Sequence of chain 1.C:
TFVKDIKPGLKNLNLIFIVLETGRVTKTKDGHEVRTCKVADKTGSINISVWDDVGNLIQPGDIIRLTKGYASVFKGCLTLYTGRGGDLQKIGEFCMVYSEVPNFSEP

A protein and the small-molecule ligand that binds it are described below.
Small molecule (SMILES): Cc1cn([C@H]2C[C@H](O[P](=O)(O)OC[C@H]3O[C@@H](n4cc(C)c(=O)[nH]c4=O)C[C@@H]3O[P](=O)(O)OC[C@H]3O[C@@H](n4cc(C)c(=O)[nH]c4=O)C[C@@H]3O[P](=O)(O)OC[C@H]3O[C@@H](n4cc(C)c(=O)[nH]c4=O)C[C@@H]3O[P](=O)(O)OC[C@H]3O[C@@H](n4cc(C)c(=O)[nH]c4=O)C[C@@H]3O[P](=O)(O)OC[C@H]3O[C@@H](n4cc(C)c(=O)[nH]c4=O)C[C@@H]3O[P](=O)(O)OC[C@H]3O[C@@H](n4cc(C)c(=O)[nH]c4=O)C[C@@H]3O[P](=O)(O)OC[C@H]3O[C@@H](n4cc(C)c(=O)[nH]c4=O)C[C@@H]3O[P](=O)(O)OC[C@H]3O[C@@H](n4cc(C)c(=O)[nH]c4=O)C[C@@H]3O)[C@@H](COP(=O)=O)O2)c(=O)[nH]c1=O

Binding-site contacts:
Ligand atom O4' contacts residue LYS33 of chain 1.C at 3.5 Å.
Ligand atom O2 contacts residue ALA75 of chain 1.C at 3.4 Å (h-bond).
Ligand atom C6 contacts residue THR86 of chain 1.C at 3.2 Å.
Ligand atom O3' contacts residue TYR74 of chain 1.C at 3.3 Å.
Ligand atom C6 contacts residue TRP55 of chain 1.C at 3.6 Å (hydrophobic).
Ligand atom C1' contacts residue THR86 of chain 1.C at 3.4 Å.
Ligand atom O2 contacts residue ARG88 of chain 1.C at 3.3 Å.
Ligand atom OP2 contacts residue ARG88 of chain 1.C at 2.9 Å (salt-bridge).
Ligand atom N3 contacts residue TRP55 of chain 1.C at 3.3 Å.
Ligand atom OP1 contacts residue ARG88 of chain 1.C at 3.2 Å (salt-bridge).
Ligand atom C4 contacts residue TYR85 of chain 1.C at 3.4 Å (hydrophobic).
Ligand atom N1 contacts residue THR86 of chain 1.C at 3.5 Å (h-bond).
Ligand atom O4 contacts residue PHE78 of chain 1.C at 3.4 Å.
Ligand atom C2 contacts residue PHE78 of chain 1.C at 3.6 Å (hydrophobic).
Ligand atom C5 contacts residue PHE78 of chain 1.C at 3.5 Å (hydrophobic).
Ligand atom OP1 contacts residue THR32 of chain 1.C at 3.3 Å.
Ligand atom C5 contacts residue TRP55 of chain 1.C at 3.4 Å (hydrophobic).
Ligand atom OP2 contacts residue LYS33 of chain 1.C at 3.2 Å.
Ligand atom N3 contacts residue ASP56 of chain 1.C at 2.9 Å (salt-bridge).
Ligand atom O2 contacts residue HIS36 of chain 1.C at 3.2 Å.
Ligand atom N1 contacts residue TRP55 of chain 1.C at 3.6 Å.
Ligand atom O4 contacts residue TYR85 of chain 1.C at 2.4 Å (h-bond).
Ligand atom C2 contacts residue TRP55 of chain 1.C at 3.4 Å (hydrophobic).
Ligand atom N3 contacts residue PHE78 of chain 1.C at 3.4 Å.
Ligand atom C2 contacts residue ARG88 of chain 1.C at 3.5 Å.
Ligand atom O2 contacts residue TRP55 of chain 1.C at 3.6 Å (h-bond).
Ligand atom C7 contacts residue TYR85 of chain 1.C at 3.3 Å (hydrophobic).
Ligand atom O4 contacts residue TRP55 of chain 1.C at 3.2 Å.
Ligand atom O4' contacts residue TYR74 of chain 1.C at 3.5 Å.
Ligand atom C2 contacts residue ASP56 of chain 1.C at 3.0 Å.
Ligand atom C4 contacts residue TRP55 of chain 1.C at 3.3 Å (hydrophobic).
Ligand atom O5' contacts residue ARG88 of chain 1.C at 3.3 Å (salt-bridge).
Ligand atom N1 contacts residue ASP56 of chain 1.C at 3.5 Å (salt-bridge).
Ligand atom OP1 contacts residue LYS33 of chain 1.C at 2.8 Å (salt-bridge).
Ligand atom N3 contacts residue GLY13 of chain 1.C at 3.0 Å (h-bond).
Ligand atom C4 contacts residue PHE78 of chain 1.C at 3.5 Å (hydrophobic).
Ligand atom O2 contacts residue ASP56 of chain 1.C at 3.3 Å (salt-bridge).
Ligand atom O4 contacts residue LYS15 of chain 1.C at 3.6 Å.
Ligand atom C4 contacts residue ASP56 of chain 1.C at 3.4 Å.
Ligand atom C7 contacts residue TRP55 of chain 1.C at 3.4 Å (hydrophobic).